Sequence of chain 1.B:
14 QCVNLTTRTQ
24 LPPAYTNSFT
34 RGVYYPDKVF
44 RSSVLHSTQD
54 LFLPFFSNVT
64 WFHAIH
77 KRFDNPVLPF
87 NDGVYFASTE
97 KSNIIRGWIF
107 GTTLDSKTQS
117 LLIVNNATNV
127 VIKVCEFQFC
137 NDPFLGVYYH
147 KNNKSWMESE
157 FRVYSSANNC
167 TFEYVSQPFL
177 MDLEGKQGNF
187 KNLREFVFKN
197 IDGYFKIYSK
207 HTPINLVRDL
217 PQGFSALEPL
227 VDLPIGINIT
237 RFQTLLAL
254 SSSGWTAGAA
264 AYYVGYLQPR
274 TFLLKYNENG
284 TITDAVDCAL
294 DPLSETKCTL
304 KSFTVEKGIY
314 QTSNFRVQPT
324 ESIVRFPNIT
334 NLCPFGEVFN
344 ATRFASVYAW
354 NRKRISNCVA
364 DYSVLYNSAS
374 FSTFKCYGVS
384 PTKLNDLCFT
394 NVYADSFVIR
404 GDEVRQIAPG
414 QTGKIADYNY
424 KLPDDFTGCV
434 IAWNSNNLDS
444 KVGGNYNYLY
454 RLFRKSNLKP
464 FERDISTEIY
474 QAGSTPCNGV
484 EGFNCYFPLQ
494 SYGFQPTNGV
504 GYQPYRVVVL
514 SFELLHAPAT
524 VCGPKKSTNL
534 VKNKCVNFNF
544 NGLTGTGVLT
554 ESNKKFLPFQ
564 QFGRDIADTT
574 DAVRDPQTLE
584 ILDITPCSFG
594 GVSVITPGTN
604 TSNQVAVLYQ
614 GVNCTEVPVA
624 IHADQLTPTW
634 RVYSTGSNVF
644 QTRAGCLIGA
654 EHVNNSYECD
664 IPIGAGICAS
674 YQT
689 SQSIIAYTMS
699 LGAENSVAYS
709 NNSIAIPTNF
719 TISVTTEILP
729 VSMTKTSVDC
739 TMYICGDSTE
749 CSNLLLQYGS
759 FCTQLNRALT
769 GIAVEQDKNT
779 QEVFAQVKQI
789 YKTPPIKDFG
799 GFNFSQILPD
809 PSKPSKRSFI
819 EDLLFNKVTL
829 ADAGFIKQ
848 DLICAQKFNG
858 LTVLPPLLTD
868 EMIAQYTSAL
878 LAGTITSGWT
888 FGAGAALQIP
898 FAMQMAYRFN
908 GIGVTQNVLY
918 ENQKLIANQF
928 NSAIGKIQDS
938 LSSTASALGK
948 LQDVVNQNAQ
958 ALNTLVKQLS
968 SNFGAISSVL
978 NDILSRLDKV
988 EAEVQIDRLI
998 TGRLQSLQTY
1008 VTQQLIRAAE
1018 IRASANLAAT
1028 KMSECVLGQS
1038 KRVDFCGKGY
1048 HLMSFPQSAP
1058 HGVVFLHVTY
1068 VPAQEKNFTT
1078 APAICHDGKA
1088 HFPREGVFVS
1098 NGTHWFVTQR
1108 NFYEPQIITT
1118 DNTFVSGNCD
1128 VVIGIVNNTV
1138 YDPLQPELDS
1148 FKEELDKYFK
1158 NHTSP

A small-molecule ligand and the protein it binds are described below.
Small molecule (SMILES): CC(=O)N[C@H]1[C@H](O[C@H]2[C@H](O)[C@@H](NC(C)=O)CO[C@@H]2CO)O[C@H](CO)[C@@H](O[C@H]2O[C@H](CO)[C@@H](O)[C@H](O)[C@@H]2O)[C@@H]1O

Binding-site contacts:
Ligand atom C3 contacts residue HIS1101 of chain 1.B at 3.8 Å.
Ligand atom C7 contacts residue HIS1101 of chain 1.B at 3.8 Å.
Ligand atom C7 contacts residue THR1100 of chain 1.B at 3.9 Å.
Ligand atom C6 contacts residue PHE1103 of chain 1.B at 3.8 Å (hydrophobic).
Ligand atom C4 contacts residue ASN1098 of chain 1.B at 4.3 Å.
Ligand atom C8 contacts residue THR1100 of chain 1.B at 3.9 Å.
Ligand atom C1 contacts residue ASN1098 of chain 1.B at 1.4 Å.
Ligand atom C7 contacts residue ASN1098 of chain 1.B at 3.4 Å.
Ligand atom C3 contacts residue THR1100 of chain 1.B at 3.8 Å.
Ligand atom C3 contacts residue ASN1098 of chain 1.B at 3.8 Å.
Ligand atom O5 contacts residue HIS1101 of chain 1.B at 4.3 Å.
Ligand atom O5 contacts residue ASN1098 of chain 1.B at 2.3 Å (h-bond).
Ligand atom N2 contacts residue THR1100 of chain 1.B at 2.9 Å (h-bond).
Ligand atom C2 contacts residue HIS1101 of chain 1.B at 4.2 Å.
Ligand atom O7 contacts residue ASN1098 of chain 1.B at 3.5 Å (h-bond).
Ligand atom C1 contacts residue PHE1103 of chain 1.B at 4.2 Å (hydrophobic).
Ligand atom C1 contacts residue THR1100 of chain 1.B at 3.5 Å.
Ligand atom O4 contacts residue HIS1101 of chain 1.B at 4.1 Å.
Ligand atom C1 contacts residue HIS1101 of chain 1.B at 3.8 Å.
Ligand atom C4 contacts residue HIS1101 of chain 1.B at 4.2 Å.
Ligand atom C8 contacts residue HIS1101 of chain 1.B at 3.8 Å.
Ligand atom C5 contacts residue ASN1098 of chain 1.B at 3.7 Å.
Ligand atom C8 contacts residue ASN1098 of chain 1.B at 3.6 Å.
Ligand atom C5 contacts residue HIS1101 of chain 1.B at 4.0 Å.
Ligand atom O7 contacts residue HIS1101 of chain 1.B at 3.3 Å (h-bond).
Ligand atom C5 contacts residue PHE1103 of chain 1.B at 3.9 Å (hydrophobic).
Ligand atom C2 contacts residue ASN1098 of chain 1.B at 2.5 Å.
Ligand atom O5 contacts residue PHE1103 of chain 1.B at 3.7 Å.
Ligand atom C2 contacts residue THR1100 of chain 1.B at 3.6 Å.
Ligand atom N2 contacts residue ASN1098 of chain 1.B at 3.0 Å (h-bond).